Binding-site contacts:
Ligand atom C90 contacts residue PRO86 of chain 1.C at 3.6 Å (hydrophobic).
Ligand atom C86 contacts residue THR88 of chain 1.C at 3.3 Å.
Ligand atom C32 contacts residue THR248 of chain 1.C at 3.6 Å.
Ligand atom O46 contacts residue ASP48 of chain 1.C at 2.6 Å (salt-bridge).
Ligand atom C2 contacts residue THR247 of chain 1.C at 3.6 Å.
Ligand atom C77 contacts residue THR88 of chain 1.C at 3.6 Å.
Ligand atom C92 contacts residue GLY50 of chain 1.C at 3.2 Å.
Ligand atom C26 contacts residue GLN28 of chain 1.C at 3.6 Å.
Ligand atom C84 contacts residue ASP244 of chain 1.C at 3.7 Å.
Ligand atom O39 contacts residue THR248 of chain 1.C at 2.9 Å (h-bond).
Ligand atom C83 contacts residue GLY50 of chain 1.C at 3.5 Å.
Ligand atom C44 contacts residue ASP244 of chain 1.C at 3.5 Å.
Ligand atom O76 contacts residue THR88 of chain 1.C at 3.1 Å.
Ligand atom C12 contacts residue GLY246 of chain 1.C at 3.6 Å.
Ligand atom C35 contacts residue THR248 of chain 1.C at 3.6 Å.
Ligand atom C48 contacts residue ASP244 of chain 1.C at 3.3 Å.
Ligand atom N5 contacts residue THR247 of chain 1.C at 3.6 Å (h-bond).
Ligand atom O76 contacts residue GLN89 of chain 1.C at 3.5 Å (h-bond).
Ligand atom C9 contacts residue TYR87 of chain 1.C at 3.6 Å (hydrophobic).
Ligand atom C92 contacts residue TYR214 of chain 1.C at 3.6 Å (hydrophobic).
Ligand atom C23 contacts residue LEU46 of chain 1.C at 3.5 Å (hydrophobic).
Ligand atom N82 contacts residue GLY50 of chain 1.C at 3.0 Å (h-bond).
Ligand atom N5 contacts residue GLY246 of chain 1.C at 3.1 Å (h-bond).
Ligand atom C32 contacts residue GLY246 of chain 1.C at 3.5 Å.
Ligand atom C9 contacts residue ASP48 of chain 1.C at 3.5 Å.
Ligand atom C9 contacts residue GLY246 of chain 1.C at 3.6 Å.
Ligand atom N82 contacts residue ASP244 of chain 1.C at 2.9 Å (salt-bridge).
Ligand atom C29 contacts residue GLY27 of chain 1.C at 3.5 Å.
Ligand atom C89 contacts residue THR88 of chain 1.C at 3.4 Å.
Ligand atom O46 contacts residue TYR87 of chain 1.C at 3.5 Å.
Ligand atom C84 contacts residue THR88 of chain 1.C at 3.5 Å.
Ligand atom O88 contacts residue THR88 of chain 1.C at 2.8 Å (h-bond).
Ligand atom C97 contacts residue PRO86 of chain 1.C at 3.6 Å (hydrophobic).
Ligand atom C94 contacts residue TYR214 of chain 1.C at 3.7 Å (hydrophobic).
Ligand atom O46 contacts residue GLY50 of chain 1.C at 3.5 Å (h-bond).
Ligand atom C83 contacts residue ASP244 of chain 1.C at 3.7 Å.
Ligand atom C86 contacts residue THR345 of chain 1.C at 3.5 Å.
Ligand atom C7 contacts residue TYR87 of chain 1.C at 3.7 Å (hydrophobic).
Ligand atom O39 contacts residue THR247 of chain 1.C at 3.4 Å.
Ligand atom C85 contacts residue THR88 of chain 1.C at 3.4 Å.

Sequence of chain 1.C:
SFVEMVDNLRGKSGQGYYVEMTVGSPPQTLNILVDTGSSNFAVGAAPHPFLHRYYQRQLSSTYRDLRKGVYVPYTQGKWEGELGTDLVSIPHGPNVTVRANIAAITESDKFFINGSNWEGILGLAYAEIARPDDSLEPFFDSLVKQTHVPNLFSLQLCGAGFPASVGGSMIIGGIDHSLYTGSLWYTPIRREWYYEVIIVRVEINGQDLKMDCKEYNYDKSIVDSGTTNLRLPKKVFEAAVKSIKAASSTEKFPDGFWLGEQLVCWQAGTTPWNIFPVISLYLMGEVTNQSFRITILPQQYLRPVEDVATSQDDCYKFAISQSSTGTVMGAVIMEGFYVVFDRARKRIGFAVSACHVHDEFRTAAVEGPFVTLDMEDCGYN

A small-molecule ligand and the protein it binds are described below.
Small molecule (SMILES): CC(C)c1ccc2c(c1)[C@@H](NC[C@@H](O)[C@@H]1C[C@H](C)CCCCCCCCC(=O)N(C)[C@@H](C)C(=O)N1)CC(C)(C)O2